A protein and the small-molecule ligand that binds it are described below.
Small molecule (SMILES): CCC(=O)c1ccc(F)c([C@@H]2C[C@@H]2NC(=O)Nc2ccc(Br)cn2)c1O

Sequence of chain 1.B:
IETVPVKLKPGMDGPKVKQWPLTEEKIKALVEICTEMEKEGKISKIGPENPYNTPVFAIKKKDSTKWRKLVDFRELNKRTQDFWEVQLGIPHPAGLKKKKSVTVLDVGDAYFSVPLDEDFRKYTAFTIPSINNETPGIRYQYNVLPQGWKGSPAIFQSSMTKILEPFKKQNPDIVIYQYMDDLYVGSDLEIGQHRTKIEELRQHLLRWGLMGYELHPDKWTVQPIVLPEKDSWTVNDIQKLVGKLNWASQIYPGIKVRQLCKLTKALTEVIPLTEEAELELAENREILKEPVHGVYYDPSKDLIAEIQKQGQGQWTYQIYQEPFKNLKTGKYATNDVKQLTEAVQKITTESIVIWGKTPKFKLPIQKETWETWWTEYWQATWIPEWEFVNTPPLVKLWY

Sequence of chain 1.A:
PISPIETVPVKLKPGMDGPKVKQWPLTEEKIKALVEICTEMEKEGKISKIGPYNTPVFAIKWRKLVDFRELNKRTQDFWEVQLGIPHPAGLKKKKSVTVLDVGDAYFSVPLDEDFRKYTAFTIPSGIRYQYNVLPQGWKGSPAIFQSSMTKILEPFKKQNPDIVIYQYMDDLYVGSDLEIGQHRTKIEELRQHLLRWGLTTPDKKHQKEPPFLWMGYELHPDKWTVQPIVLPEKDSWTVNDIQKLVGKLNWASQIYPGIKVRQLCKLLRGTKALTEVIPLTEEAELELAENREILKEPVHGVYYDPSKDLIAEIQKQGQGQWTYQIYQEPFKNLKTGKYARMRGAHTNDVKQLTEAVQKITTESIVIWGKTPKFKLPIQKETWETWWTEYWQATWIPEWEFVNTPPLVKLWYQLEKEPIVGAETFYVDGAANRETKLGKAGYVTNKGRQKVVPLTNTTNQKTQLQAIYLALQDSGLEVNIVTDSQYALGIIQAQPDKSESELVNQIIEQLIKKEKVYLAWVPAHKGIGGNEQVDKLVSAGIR

Binding-site contacts:
Ligand atom C7 contacts residue HIS235 of chain 1.A at 3.5 Å.
Ligand atom C6 contacts residue LYS101 of chain 1.A at 3.5 Å.
Ligand atom C13 contacts residue GLU138 of chain 1.B at 3.8 Å.
Ligand atom C9 contacts residue LYS101 of chain 1.A at 3.7 Å.
Ligand atom BR contacts residue VAL106 of chain 1.A at 3.5 Å.
Ligand atom F contacts residue PRO95 of chain 1.A at 3.6 Å.
Ligand atom C26 contacts residue PHE227 of chain 1.A at 3.5 Å (hydrophobic).
Ligand atom C18 contacts residue TYR181 of chain 1.A at 3.5 Å (hydrophobic).
Ligand atom C6 contacts residue LYS103 of chain 1.A at 3.7 Å.
Ligand atom C7 contacts residue TYR318 of chain 1.A at 3.4 Å (hydrophobic).
Ligand atom C6 contacts residue TYR318 of chain 1.A at 3.7 Å (hydrophobic).
Ligand atom C3 contacts residue VAL106 of chain 1.A at 3.9 Å (hydrophobic).
Ligand atom BR contacts residue PRO225 of chain 1.A at 3.9 Å.
Ligand atom BR contacts residue HIS235 of chain 1.A at 3.8 Å.
Ligand atom C18 contacts residue TRP229 of chain 1.A at 3.8 Å (hydrophobic).
Ligand atom C25 contacts residue TRP229 of chain 1.A at 3.8 Å (hydrophobic).
Ligand atom C7 contacts residue PRO236 of chain 1.A at 3.9 Å (hydrophobic).
Ligand atom O10 contacts residue LYS101 of chain 1.A at 3.3 Å (salt-bridge).
Ligand atom C12 contacts residue VAL179 of chain 1.A at 3.5 Å (hydrophobic).
Ligand atom C23 contacts residue TYR188 of chain 1.A at 3.6 Å (hydrophobic).
Ligand atom C15 contacts residue TYR181 of chain 1.A at 3.4 Å (hydrophobic).
Ligand atom N8 contacts residue LYS101 of chain 1.A at 2.9 Å (salt-bridge).
Ligand atom C16 contacts residue TYR181 of chain 1.A at 3.4 Å (hydrophobic).
Ligand atom C19 contacts residue TYR181 of chain 1.A at 3.8 Å (hydrophobic).
Ligand atom C25 contacts residue TYR188 of chain 1.A at 3.7 Å (hydrophobic).
Ligand atom C16 contacts residue LEU100 of chain 1.A at 3.6 Å (hydrophobic).
Ligand atom F contacts residue TYR181 of chain 1.A at 3.5 Å.
Ligand atom F contacts residue LEU100 of chain 1.A at 3.5 Å.
Ligand atom C5 contacts residue LYS101 of chain 1.A at 3.6 Å.
Ligand atom N8 contacts residue LEU100 of chain 1.A at 3.6 Å.
Ligand atom O10 contacts residue LEU100 of chain 1.A at 3.9 Å.
Ligand atom O24 contacts residue TYR188 of chain 1.A at 3.4 Å.
Ligand atom BR contacts residue LEU234 of chain 1.A at 3.6 Å.
Ligand atom C19 contacts residue TRP229 of chain 1.A at 3.8 Å (hydrophobic).
Ligand atom C9 contacts residue LEU100 of chain 1.A at 3.9 Å (hydrophobic).
Ligand atom F contacts residue GLU138 of chain 1.B at 3.3 Å.
Ligand atom C26 contacts residue TYR188 of chain 1.A at 3.9 Å (hydrophobic).
Ligand atom C13 contacts residue LEU100 of chain 1.A at 3.7 Å (hydrophobic).
Ligand atom O22 contacts residue TYR188 of chain 1.A at 3.8 Å.
Ligand atom C14 contacts residue TYR181 of chain 1.A at 3.5 Å (hydrophobic).